Binding-site contacts:
Ligand atom C4 contacts residue GLU246 of chain 1.A at 3.5 Å.
Ligand atom C6 contacts residue TYR207 of chain 1.A at 3.8 Å (hydrophobic).
Ligand atom O5 contacts residue MET209 of chain 1.A at 3.3 Å.
Ligand atom C4 contacts residue HIS176 of chain 1.A at 3.9 Å.
Ligand atom C8 contacts residue SER178 of chain 1.A at 3.5 Å.
Ligand atom C6 contacts residue HIS176 of chain 1.A at 4.0 Å.
Ligand atom O6 contacts residue TRP243 of chain 1.A at 3.4 Å (h-bond).
Ligand atom C6 contacts residue GLU246 of chain 1.A at 3.4 Å.
Ligand atom C4 contacts residue LEU272 of chain 1.A at 4.0 Å (hydrophobic).
Ligand atom C5A contacts residue LEU272 of chain 1.A at 3.8 Å (hydrophobic).
Ligand atom O1 contacts residue SER178 of chain 1.A at 3.8 Å.
Ligand atom O4 contacts residue MET209 of chain 1.A at 3.7 Å.
Ligand atom O6 contacts residue TRP243 of chain 1.A at 3.3 Å.
Ligand atom O1 contacts residue HIS176 of chain 1.A at 3.5 Å.
Ligand atom O4 contacts residue GLU246 of chain 1.A at 2.8 Å (salt-bridge).
Ligand atom O5 contacts residue TRP243 of chain 1.A at 3.5 Å.
Ligand atom O6 contacts residue THR188 of chain 1.A at 2.8 Å (h-bond).
Ligand atom O5 contacts residue HIS176 of chain 1.A at 3.1 Å (h-bond).
Ligand atom C7 contacts residue SER178 of chain 1.A at 3.5 Å.
Ligand atom O3 contacts residue MET209 of chain 1.A at 3.8 Å.
Ligand atom O2 contacts residue MET209 of chain 1.A at 3.7 Å.
Ligand atom O6 contacts residue PHE179 of chain 1.A at 3.5 Å.
Ligand atom O4 contacts residue ASP269 of chain 1.A at 2.7 Å (salt-bridge).
Ligand atom O4 contacts residue HIS176 of chain 1.A at 2.9 Å (h-bond).
Ligand atom C2 contacts residue HIS176 of chain 1.A at 3.8 Å.
Ligand atom C4 contacts residue ASP269 of chain 1.A at 3.4 Å.
Ligand atom C4 contacts residue TRP243 of chain 1.A at 3.8 Å (hydrophobic).
Ligand atom O3 contacts residue ASP154 of chain 1.A at 4.0 Å.
Ligand atom O3 contacts residue ASP269 of chain 1.A at 4.0 Å.
Ligand atom C6 contacts residue SER178 of chain 1.A at 4.0 Å.
Ligand atom C6 contacts residue THR188 of chain 1.A at 3.5 Å.
Ligand atom C5 contacts residue TRP243 of chain 1.A at 3.8 Å (hydrophobic).
Ligand atom C2 contacts residue MET209 of chain 1.A at 4.0 Å (hydrophobic).
Ligand atom C6 contacts residue PRO177 of chain 1.A at 4.0 Å (hydrophobic).
Ligand atom C6 contacts residue TRP243 of chain 1.A at 3.5 Å (hydrophobic).
Ligand atom C1 contacts residue MET209 of chain 1.A at 3.9 Å (hydrophobic).
Ligand atom C1 contacts residue HIS176 of chain 1.A at 3.8 Å.
Ligand atom C5 contacts residue HIS176 of chain 1.A at 3.8 Å.
Ligand atom C3 contacts residue TRP243 of chain 1.A at 4.0 Å (hydrophobic).
Ligand atom C6 contacts residue LEU272 of chain 1.A at 4.0 Å (hydrophobic).

Sequence of chain 1.A:
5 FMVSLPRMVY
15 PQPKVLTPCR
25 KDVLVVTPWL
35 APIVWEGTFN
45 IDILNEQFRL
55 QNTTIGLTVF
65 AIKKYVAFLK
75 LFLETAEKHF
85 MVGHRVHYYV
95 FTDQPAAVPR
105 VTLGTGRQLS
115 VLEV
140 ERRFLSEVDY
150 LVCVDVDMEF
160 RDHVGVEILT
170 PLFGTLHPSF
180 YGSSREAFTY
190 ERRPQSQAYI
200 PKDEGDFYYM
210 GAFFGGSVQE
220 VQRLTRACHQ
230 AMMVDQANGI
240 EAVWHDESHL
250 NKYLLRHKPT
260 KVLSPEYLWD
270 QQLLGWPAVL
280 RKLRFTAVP

This protein binds this small molecule.
Small molecule (SMILES): CCCCCCO[C@@H]1O[C@H](CO)[C@H](O)[C@H](O[C@H]2O[C@H](CO)[C@H](O)[C@H](O)[C@H]2O)[C@H]1O[C@@H]1O[C@@H](C)[C@@H](O)[C@@H](O)[C@@H]1O